Binding-site contacts:
Ligand atom N5 contacts residue MN1 of chain 1.C at 2.3 Å.
Ligand atom C4 contacts residue MN1 of chain 1.C at 3.2 Å.
Ligand atom C1 contacts residue GLU21 of chain 15.A at 4.0 Å.
Ligand atom N9 contacts residue GLU77 of chain 15.A at 3.1 Å (salt-bridge).
Ligand atom N9 contacts residue MN1 of chain 15.B at 2.4 Å.
Ligand atom N7 contacts residue MN1 of chain 1.C at 2.2 Å.
Ligand atom N9 contacts residue HIS177 of chain 1.A at 3.4 Å (h-bond).
Ligand atom C8 contacts residue HIS74 of chain 15.A at 3.8 Å.
Ligand atom C8 contacts residue HIS176 of chain 1.A at 3.5 Å.
Ligand atom N10 contacts residue GLU77 of chain 15.A at 3.7 Å.
Ligand atom C8 contacts residue HIS177 of chain 1.A at 3.8 Å.
Ligand atom C11 contacts residue GLU77 of chain 15.A at 3.8 Å.
Ligand atom C8 contacts residue MN1 of chain 15.B at 3.3 Å.
Ligand atom C3 contacts residue HIS74 of chain 15.A at 3.5 Å.
Ligand atom N5 contacts residue HIS74 of chain 15.A at 3.4 Å (h-bond).
Ligand atom C3 contacts residue ACT1 of chain 15.G at 3.9 Å.
Ligand atom C11 contacts residue ACT1 of chain 15.G at 3.9 Å.
Ligand atom N7 contacts residue MET107 of chain 1.A at 3.6 Å.
Ligand atom C11 contacts residue MN1 of chain 15.B at 3.9 Å.
Ligand atom N5 contacts residue HIS47 of chain 1.A at 3.2 Å (h-bond).
Ligand atom N9 contacts residue HIS73 of chain 15.A at 3.1 Å (h-bond).
Ligand atom N5 contacts residue GLU180 of chain 1.A at 2.8 Å (salt-bridge).
Ligand atom C8 contacts residue MN1 of chain 1.C at 3.4 Å.
Ligand atom C11 contacts residue ARG121 of chain 10.A at 3.1 Å.
Ligand atom N7 contacts residue HIS74 of chain 15.A at 3.1 Å (h-bond).
Ligand atom C6 contacts residue MN1 of chain 1.C at 3.0 Å.
Ligand atom C3 contacts residue GLU21 of chain 15.A at 3.7 Å.
Ligand atom C6 contacts residue HIS74 of chain 15.A at 3.8 Å.
Ligand atom C4 contacts residue GLU180 of chain 1.A at 3.5 Å.
Ligand atom C8 contacts residue MET107 of chain 1.A at 3.6 Å (hydrophobic).
Ligand atom N9 contacts residue MET107 of chain 1.A at 3.5 Å.
Ligand atom C11 contacts residue MET107 of chain 1.A at 3.7 Å (hydrophobic).
Ligand atom C6 contacts residue MET107 of chain 1.A at 3.3 Å (hydrophobic).
Ligand atom C8 contacts residue HIS73 of chain 15.A at 3.1 Å.
Ligand atom C4 contacts residue MET107 of chain 1.A at 3.9 Å (hydrophobic).
Ligand atom N10 contacts residue MN1 of chain 15.B at 3.5 Å.
Ligand atom C6 contacts residue GLU180 of chain 1.A at 3.8 Å.
Ligand atom N7 contacts residue HIS176 of chain 1.A at 3.0 Å (h-bond).
Ligand atom N7 contacts residue GLU180 of chain 1.A at 3.2 Å (salt-bridge).
Ligand atom N10 contacts residue MET107 of chain 1.A at 3.2 Å.

Sequence of chain 1.A:
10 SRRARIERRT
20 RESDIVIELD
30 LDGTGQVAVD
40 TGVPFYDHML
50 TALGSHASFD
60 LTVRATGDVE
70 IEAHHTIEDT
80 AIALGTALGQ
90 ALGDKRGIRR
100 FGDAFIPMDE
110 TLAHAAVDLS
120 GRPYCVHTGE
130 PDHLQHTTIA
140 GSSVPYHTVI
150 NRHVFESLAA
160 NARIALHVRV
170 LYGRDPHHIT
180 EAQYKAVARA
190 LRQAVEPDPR

Sequence of chain 15.A:
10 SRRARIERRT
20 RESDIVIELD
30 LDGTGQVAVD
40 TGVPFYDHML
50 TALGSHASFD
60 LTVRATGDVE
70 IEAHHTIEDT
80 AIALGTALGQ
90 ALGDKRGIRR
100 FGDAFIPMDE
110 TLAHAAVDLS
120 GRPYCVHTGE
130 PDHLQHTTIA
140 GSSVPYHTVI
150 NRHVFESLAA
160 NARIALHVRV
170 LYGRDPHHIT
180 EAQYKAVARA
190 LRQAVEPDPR

The small molecule below binds the protein below.
Small molecule (SMILES): CC(C)[C@H](N)c1ncnn1C

Sequence of chain 10.A:
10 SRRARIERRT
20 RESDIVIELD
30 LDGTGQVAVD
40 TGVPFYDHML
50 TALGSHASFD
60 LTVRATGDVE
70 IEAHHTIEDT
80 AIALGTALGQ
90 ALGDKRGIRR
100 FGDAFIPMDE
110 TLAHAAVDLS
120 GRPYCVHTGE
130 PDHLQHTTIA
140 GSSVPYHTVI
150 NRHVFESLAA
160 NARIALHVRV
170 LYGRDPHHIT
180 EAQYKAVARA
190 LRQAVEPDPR